Binding-site contacts:
Ligand atom O5 contacts residue SER444 of chain 1.C at 4.1 Å.
Ligand atom C1 contacts residue TRP20 of chain 1.C at 3.6 Å (hydrophobic).
Ligand atom O16 contacts residue SER444 of chain 1.C at 4.3 Å.
Ligand atom C28 contacts residue LEU34 of chain 1.C at 4.0 Å (hydrophobic).
Ligand atom O49 contacts residue TRP20 of chain 1.C at 3.6 Å.
Ligand atom C22 contacts residue MET443 of chain 1.C at 3.9 Å (hydrophobic).
Ligand atom C2 contacts residue MET443 of chain 1.C at 4.2 Å (hydrophobic).
Ligand atom C4 contacts residue SER444 of chain 1.C at 4.0 Å.
Ligand atom O49 contacts residue MET443 of chain 1.C at 3.5 Å (h-bond).
Ligand atom C25 contacts residue MET443 of chain 1.C at 4.1 Å (hydrophobic).
Ligand atom C40 contacts residue HEA1 of chain 1.GA at 3.8 Å.
Ligand atom C57 contacts residue SER444 of chain 1.C at 4.3 Å.
Ligand atom C18 contacts residue MET443 of chain 1.C at 3.6 Å (hydrophobic).
Ligand atom C19 contacts residue SER444 of chain 1.C at 4.3 Å.
Ligand atom C18 contacts residue LEU519 of chain 1.C at 4.0 Å (hydrophobic).
Ligand atom O55 contacts residue TRP20 of chain 1.C at 4.0 Å.
Ligand atom O49 contacts residue VAL31 of chain 1.C at 4.0 Å.
Ligand atom C31 contacts residue ILE515 of chain 1.C at 4.3 Å (hydrophobic).
Ligand atom C43 contacts residue PHE35 of chain 1.C at 4.3 Å (hydrophobic).
Ligand atom C28 contacts residue MET443 of chain 1.C at 3.9 Å (hydrophobic).
Ligand atom C1 contacts residue MET443 of chain 1.C at 3.9 Å (hydrophobic).
Ligand atom C19 contacts residue PHE35 of chain 1.C at 3.9 Å (hydrophobic).
Ligand atom C40 contacts residue LEU34 of chain 1.C at 3.7 Å (hydrophobic).
Ligand atom O61 contacts residue SER444 of chain 1.C at 3.7 Å.
Ligand atom C37 contacts residue ILE436 of chain 1.C at 4.0 Å (hydrophobic).
Ligand atom C34 contacts residue PHE35 of chain 1.C at 4.2 Å (hydrophobic).
Ligand atom C40 contacts residue ILE515 of chain 1.C at 4.2 Å (hydrophobic).
Ligand atom C25 contacts residue ILE440 of chain 1.C at 4.0 Å (hydrophobic).
Ligand atom C6 contacts residue MET443 of chain 1.C at 3.4 Å (hydrophobic).
Ligand atom C37 contacts residue ILE515 of chain 1.C at 3.3 Å (hydrophobic).
Ligand atom C6 contacts residue SER444 of chain 1.C at 4.0 Å.
Ligand atom C43 contacts residue ILE515 of chain 1.C at 4.1 Å (hydrophobic).
Ligand atom C2 contacts residue TRP20 of chain 1.C at 4.3 Å (hydrophobic).
Ligand atom C43 contacts residue LEU512 of chain 1.C at 4.3 Å (hydrophobic).
Ligand atom C43 contacts residue GLY38 of chain 1.C at 4.2 Å.
Ligand atom C19 contacts residue VAL31 of chain 1.C at 4.0 Å (hydrophobic).
Ligand atom O16 contacts residue MET443 of chain 1.C at 4.0 Å.
Ligand atom C18 contacts residue SER444 of chain 1.C at 3.5 Å.
Ligand atom C25 contacts residue LEU519 of chain 1.C at 4.3 Å (hydrophobic).
Ligand atom C19 contacts residue LEU519 of chain 1.C at 4.0 Å (hydrophobic).

This small molecule binds to this protein.
Small molecule (SMILES): CCCCCCCCCCO[C@@H]1O[C@H](CO)[C@@H](O[C@H]2O[C@H](CO)[C@@H](O)[C@H](O)[C@H]2O)[C@H](O)[C@H]1O

Sequence of chain 1.C:
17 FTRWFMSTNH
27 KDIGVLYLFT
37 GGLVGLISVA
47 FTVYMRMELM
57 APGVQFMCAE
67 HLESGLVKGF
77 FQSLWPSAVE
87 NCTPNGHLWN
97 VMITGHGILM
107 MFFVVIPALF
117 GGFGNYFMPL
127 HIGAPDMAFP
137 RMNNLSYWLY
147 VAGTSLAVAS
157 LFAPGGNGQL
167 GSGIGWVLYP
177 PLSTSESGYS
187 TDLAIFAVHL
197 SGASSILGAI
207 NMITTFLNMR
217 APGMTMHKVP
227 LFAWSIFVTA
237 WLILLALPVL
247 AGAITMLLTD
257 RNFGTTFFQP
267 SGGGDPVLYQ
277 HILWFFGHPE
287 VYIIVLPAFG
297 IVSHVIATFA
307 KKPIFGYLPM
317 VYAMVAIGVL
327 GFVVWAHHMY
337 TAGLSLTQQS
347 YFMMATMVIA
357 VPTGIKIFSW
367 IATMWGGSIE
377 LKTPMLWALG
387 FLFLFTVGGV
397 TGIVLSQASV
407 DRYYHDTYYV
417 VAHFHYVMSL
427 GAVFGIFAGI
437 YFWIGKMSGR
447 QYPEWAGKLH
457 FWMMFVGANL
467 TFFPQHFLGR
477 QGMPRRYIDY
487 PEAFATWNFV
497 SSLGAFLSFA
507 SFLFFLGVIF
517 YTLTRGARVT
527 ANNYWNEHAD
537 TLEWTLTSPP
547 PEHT